Binding-site contacts:
Ligand atom O3P contacts residue TYR416 of chain 1.F at 2.9 Å (h-bond).
Ligand atom C2 contacts residue CYS336 of chain 1.F at 1.4 Å (hydrophobic).
Ligand atom C6 contacts residue GLY420 of chain 1.F at 3.4 Å.
Ligand atom O3' contacts residue ARG327 of chain 1.F at 3.5 Å (salt-bridge).
Ligand atom O6 contacts residue MET419 of chain 1.F at 2.6 Å (h-bond).
Ligand atom O6 contacts residue GLY418 of chain 1.F at 3.1 Å.
Ligand atom O2' contacts residue NAD1 of chain 1.BA at 2.3 Å (h-bond).
Ligand atom C2' contacts residue NAD1 of chain 1.BA at 3.3 Å.
Ligand atom O2P contacts residue GLY392 of chain 1.F at 3.1 Å (h-bond).
Ligand atom C1' contacts residue NAD1 of chain 1.BA at 3.4 Å.
Ligand atom C4 contacts residue NAD1 of chain 1.BA at 3.5 Å.
Ligand atom C4 contacts residue CYS336 of chain 1.F at 2.9 Å (hydrophobic).
Ligand atom O6 contacts residue GLY420 of chain 1.F at 2.4 Å (h-bond).
Ligand atom C6 contacts residue CYS336 of chain 1.F at 3.5 Å (hydrophobic).
Ligand atom C5 contacts residue NAD1 of chain 1.BA at 3.6 Å.
Ligand atom O5' contacts residue GLY370 of chain 1.F at 3.3 Å.
Ligand atom P contacts residue SER334 of chain 1.F at 3.3 Å.
Ligand atom C2 contacts residue NAD1 of chain 1.BA at 3.3 Å.
Ligand atom N3 contacts residue NAD1 of chain 1.BA at 3.2 Å (h-bond).
Ligand atom O1P contacts residue SER334 of chain 1.F at 2.5 Å (h-bond).
Ligand atom O1P contacts residue GLY333 of chain 1.F at 3.2 Å.
Ligand atom C8 contacts residue MET75 of chain 1.F at 3.4 Å (hydrophobic).
Ligand atom O1P contacts residue GLY371 of chain 1.F at 2.7 Å (h-bond).
Ligand atom N7 contacts residue GLY418 of chain 1.F at 3.6 Å.
Ligand atom O2' contacts residue ASP369 of chain 1.F at 2.3 Å (salt-bridge).
Ligand atom N1 contacts residue GLN446 of chain 1.F at 3.1 Å (h-bond).
Ligand atom N7 contacts residue MET419 of chain 1.F at 3.2 Å (h-bond).
Ligand atom O3' contacts residue ASP369 of chain 1.F at 3.4 Å (salt-bridge).
Ligand atom O3P contacts residue SER334 of chain 1.F at 2.3 Å (h-bond).
Ligand atom O1P contacts residue GLY370 of chain 1.F at 3.3 Å.
Ligand atom C2' contacts residue ARG327 of chain 1.F at 3.4 Å.
Ligand atom N3 contacts residue CYS336 of chain 1.F at 1.6 Å (h-bond).
Ligand atom O3' contacts residue MET390 of chain 1.F at 3.6 Å (h-bond).
Ligand atom C6 contacts residue MET419 of chain 1.F at 3.5 Å (hydrophobic).
Ligand atom C5 contacts residue CYS336 of chain 1.F at 3.6 Å (hydrophobic).
Ligand atom C2' contacts residue ASP369 of chain 1.F at 3.6 Å.
Ligand atom N1 contacts residue CYS336 of chain 1.F at 2.6 Å (h-bond).
Ligand atom O3' contacts residue SER73 of chain 1.F at 3.3 Å.
Ligand atom O2' contacts residue ARG327 of chain 1.F at 2.7 Å (salt-bridge).
Ligand atom O2P contacts residue SER393 of chain 1.F at 2.5 Å (h-bond).

Sequence of chain 1.F:
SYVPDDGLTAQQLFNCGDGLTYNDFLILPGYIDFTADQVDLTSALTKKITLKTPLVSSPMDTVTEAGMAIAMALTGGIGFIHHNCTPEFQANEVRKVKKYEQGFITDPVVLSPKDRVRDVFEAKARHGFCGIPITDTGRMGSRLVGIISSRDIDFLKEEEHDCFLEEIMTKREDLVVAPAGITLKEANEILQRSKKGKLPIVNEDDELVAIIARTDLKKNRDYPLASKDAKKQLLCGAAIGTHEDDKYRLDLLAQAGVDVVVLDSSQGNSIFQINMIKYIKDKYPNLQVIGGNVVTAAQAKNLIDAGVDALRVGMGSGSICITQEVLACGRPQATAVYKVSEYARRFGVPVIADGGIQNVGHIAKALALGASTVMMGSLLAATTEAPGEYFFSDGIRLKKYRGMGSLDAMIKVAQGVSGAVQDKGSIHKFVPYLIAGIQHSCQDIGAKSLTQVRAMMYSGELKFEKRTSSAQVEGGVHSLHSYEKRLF

A protein and the small-molecule ligand that binds it are described below.
Small molecule (SMILES): O=c1[nH]cnc2c1ncn2[C@@H]1O[C@H](COP(=O)(O)O)[C@@H](O)[C@H]1O